Sequence of chain 4.D:
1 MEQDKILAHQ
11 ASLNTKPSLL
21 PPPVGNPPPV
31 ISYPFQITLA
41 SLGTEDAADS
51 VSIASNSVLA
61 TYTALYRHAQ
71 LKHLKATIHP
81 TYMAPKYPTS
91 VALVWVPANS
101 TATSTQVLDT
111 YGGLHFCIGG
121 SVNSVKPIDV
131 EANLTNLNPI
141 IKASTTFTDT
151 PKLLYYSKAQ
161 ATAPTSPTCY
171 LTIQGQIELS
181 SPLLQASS

Sequence of chain 4.C:
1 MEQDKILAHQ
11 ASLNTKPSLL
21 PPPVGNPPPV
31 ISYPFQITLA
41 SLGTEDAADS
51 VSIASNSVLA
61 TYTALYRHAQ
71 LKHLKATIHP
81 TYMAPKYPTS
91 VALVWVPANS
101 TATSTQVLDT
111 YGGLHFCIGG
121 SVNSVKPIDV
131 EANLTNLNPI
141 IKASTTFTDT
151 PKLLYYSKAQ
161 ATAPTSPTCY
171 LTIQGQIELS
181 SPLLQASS

Binding-site contacts:
Ligand atom C4 contacts residue VAL94 of chain 4.C at 2.8 Å (hydrophobic).
Ligand atom O5' contacts residue ASN133 of chain 4.C at 2.9 Å (h-bond).
Ligand atom C1' contacts residue TRP95 of chain 4.C at 2.4 Å (hydrophobic).
Ligand atom O2' contacts residue TRP95 of chain 4.C at 2.5 Å.
Ligand atom C6 contacts residue VAL94 of chain 4.C at 1.8 Å (hydrophobic).
Ligand atom O3' contacts residue GLU131 of chain 4.C at 2.8 Å (salt-bridge).
Ligand atom C4 contacts residue GLY113 of chain 4.C at 1.2 Å.
Ligand atom O4 contacts residue LEU114 of chain 4.C at 2.8 Å (h-bond).
Ligand atom N3 contacts residue LEU93 of chain 4.C at 1.6 Å (h-bond).
Ligand atom C2 contacts residue GLY113 of chain 4.C at 2.8 Å.
Ligand atom C4' contacts residue TRP95 of chain 4.C at 3.0 Å (hydrophobic).
Ligand atom C6 contacts residue GLY112 of chain 4.C at 2.2 Å.
Ligand atom O4 contacts residue VAL107 of chain 4.C at 1.8 Å.
Ligand atom C6 contacts residue GLY113 of chain 4.C at 1.8 Å.
Ligand atom N3 contacts residue LEU114 of chain 4.C at 2.9 Å (h-bond).
Ligand atom C5 contacts residue GLY112 of chain 4.C at 2.6 Å.
Ligand atom C4 contacts residue LEU93 of chain 4.C at 2.9 Å (hydrophobic).
Ligand atom N1 contacts residue GLY113 of chain 4.C at 2.8 Å.
Ligand atom C4 contacts residue VAL107 of chain 4.C at 2.6 Å (hydrophobic).
Ligand atom C4 contacts residue LEU114 of chain 4.C at 2.8 Å (hydrophobic).
Ligand atom N3 contacts residue VAL94 of chain 4.C at 2.3 Å.
Ligand atom C1' contacts residue VAL94 of chain 4.C at 2.6 Å (hydrophobic).
Ligand atom C6 contacts residue TYR111 of chain 4.C at 3.1 Å (hydrophobic).
Ligand atom OP2 contacts residue ASN133 of chain 4.C at 2.5 Å.
Ligand atom C5 contacts residue THR110 of chain 4.C at 2.9 Å.
Ligand atom C5 contacts residue VAL94 of chain 4.C at 2.5 Å (hydrophobic).
Ligand atom N3 contacts residue GLY113 of chain 4.C at 2.1 Å.
Ligand atom N3 contacts residue VAL107 of chain 4.C at 2.9 Å.
Ligand atom O4 contacts residue GLY113 of chain 4.C at 2.0 Å.
Ligand atom O4 contacts residue GLU131 of chain 4.C at 2.6 Å (salt-bridge).
Ligand atom O4' contacts residue VAL94 of chain 4.C at 2.7 Å.
Ligand atom OP1 contacts residue ASN136 of chain 4.C at 2.4 Å (h-bond).
Ligand atom C2 contacts residue VAL94 of chain 4.C at 1.7 Å (hydrophobic).
Ligand atom N1 contacts residue VAL94 of chain 4.C at 1.9 Å.
Ligand atom O2 contacts residue VAL94 of chain 4.C at 1.5 Å.
Ligand atom O4' contacts residue TRP95 of chain 4.C at 2.8 Å (h-bond).
Ligand atom O2 contacts residue LEU93 of chain 4.C at 1.9 Å (h-bond).
Ligand atom C5 contacts residue GLY113 of chain 4.C at 1.2 Å.
Ligand atom C2 contacts residue LEU93 of chain 4.C at 2.0 Å (hydrophobic).
Ligand atom N1 contacts residue GLY112 of chain 4.C at 2.9 Å (h-bond).

A protein and the small-molecule ligand that binds it are described below.
Small molecule (SMILES): O=c1ccn([C@@H]2O[C@H](CO[P](=O)(O)O[C@H]3[C@@H](O)[C@H](n4ccc(=O)[nH]c4=O)O[C@@H]3COP(=O)(O)O)[C@@H](O)[C@H]2O)c(=O)[nH]1

Sequence of chain 5.C:
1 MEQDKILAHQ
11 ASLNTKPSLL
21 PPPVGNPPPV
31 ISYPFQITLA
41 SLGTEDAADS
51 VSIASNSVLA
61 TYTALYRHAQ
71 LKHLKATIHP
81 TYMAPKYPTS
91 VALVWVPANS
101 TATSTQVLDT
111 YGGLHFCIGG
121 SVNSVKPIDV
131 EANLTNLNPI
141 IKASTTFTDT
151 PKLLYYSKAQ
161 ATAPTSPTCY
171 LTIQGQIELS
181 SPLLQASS